Binding-site contacts:
Ligand atom O7 contacts residue ASN654 of chain 1.A at 3.6 Å (h-bond).
Ligand atom C7 contacts residue ASN654 of chain 1.A at 3.5 Å.
Ligand atom C3 contacts residue ASN654 of chain 1.A at 3.8 Å.
Ligand atom C8 contacts residue TYR652 of chain 1.A at 3.4 Å (hydrophobic).
Ligand atom C8 contacts residue ASN654 of chain 1.A at 4.4 Å.
Ligand atom O5 contacts residue ASN654 of chain 1.A at 2.3 Å (h-bond).
Ligand atom N2 contacts residue ASN654 of chain 1.A at 3.0 Å (h-bond).
Ligand atom C2 contacts residue ASN654 of chain 1.A at 2.5 Å.
Ligand atom C5 contacts residue ASN654 of chain 1.A at 3.7 Å.
Ligand atom C1 contacts residue ASN654 of chain 1.A at 1.4 Å.
Ligand atom C4 contacts residue ASN654 of chain 1.A at 4.2 Å.

This small molecule binds to this protein.
Small molecule (SMILES): CC(=O)N[C@@H]1[C@@H](O)[C@H](O)[C@@H](CO)O[C@H]1O

Sequence of chain 1.A:
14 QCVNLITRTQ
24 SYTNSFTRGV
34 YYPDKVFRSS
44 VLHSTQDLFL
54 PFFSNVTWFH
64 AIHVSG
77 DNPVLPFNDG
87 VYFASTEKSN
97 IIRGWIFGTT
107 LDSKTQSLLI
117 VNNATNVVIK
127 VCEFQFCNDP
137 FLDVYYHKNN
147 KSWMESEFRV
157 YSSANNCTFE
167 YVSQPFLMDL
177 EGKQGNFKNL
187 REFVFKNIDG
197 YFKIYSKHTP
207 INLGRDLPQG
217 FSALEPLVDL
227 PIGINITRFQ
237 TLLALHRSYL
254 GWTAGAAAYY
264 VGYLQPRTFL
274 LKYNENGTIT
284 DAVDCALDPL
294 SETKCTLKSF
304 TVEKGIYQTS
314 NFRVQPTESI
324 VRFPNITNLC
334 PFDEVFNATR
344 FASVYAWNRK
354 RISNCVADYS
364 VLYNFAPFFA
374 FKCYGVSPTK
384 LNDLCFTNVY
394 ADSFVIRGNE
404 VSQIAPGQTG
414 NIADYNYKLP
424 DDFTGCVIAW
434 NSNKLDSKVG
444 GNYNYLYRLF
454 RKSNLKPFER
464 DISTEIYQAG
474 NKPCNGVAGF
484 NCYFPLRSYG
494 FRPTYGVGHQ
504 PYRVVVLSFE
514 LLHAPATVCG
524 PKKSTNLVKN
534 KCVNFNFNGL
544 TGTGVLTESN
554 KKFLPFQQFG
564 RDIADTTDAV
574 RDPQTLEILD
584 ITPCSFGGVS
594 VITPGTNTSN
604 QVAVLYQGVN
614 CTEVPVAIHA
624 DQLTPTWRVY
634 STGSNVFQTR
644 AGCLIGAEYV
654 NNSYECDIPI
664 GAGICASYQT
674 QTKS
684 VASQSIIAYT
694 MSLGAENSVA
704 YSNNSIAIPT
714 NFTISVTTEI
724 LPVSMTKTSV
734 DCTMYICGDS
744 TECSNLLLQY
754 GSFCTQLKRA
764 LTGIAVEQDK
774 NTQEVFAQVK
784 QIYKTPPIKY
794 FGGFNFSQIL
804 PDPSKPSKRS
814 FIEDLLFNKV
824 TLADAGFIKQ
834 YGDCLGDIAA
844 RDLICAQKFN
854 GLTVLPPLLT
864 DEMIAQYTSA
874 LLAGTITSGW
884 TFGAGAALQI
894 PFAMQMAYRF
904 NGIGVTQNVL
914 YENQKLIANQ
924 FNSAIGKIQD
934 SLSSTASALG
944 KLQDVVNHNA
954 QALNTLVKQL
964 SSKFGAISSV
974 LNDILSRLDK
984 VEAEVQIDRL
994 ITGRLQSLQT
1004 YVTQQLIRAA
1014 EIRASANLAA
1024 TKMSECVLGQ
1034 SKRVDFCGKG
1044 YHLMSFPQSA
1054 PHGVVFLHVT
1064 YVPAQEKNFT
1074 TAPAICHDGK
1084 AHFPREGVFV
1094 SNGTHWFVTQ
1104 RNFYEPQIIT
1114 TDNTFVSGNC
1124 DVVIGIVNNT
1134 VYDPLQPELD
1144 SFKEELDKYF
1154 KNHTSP